Sequence of chain 15.A:
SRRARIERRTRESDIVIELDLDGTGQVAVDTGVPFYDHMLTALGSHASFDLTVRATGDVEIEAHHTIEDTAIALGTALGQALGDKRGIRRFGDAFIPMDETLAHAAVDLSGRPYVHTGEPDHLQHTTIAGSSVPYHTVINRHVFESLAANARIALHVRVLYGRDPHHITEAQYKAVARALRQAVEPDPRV

Binding-site contacts:
Ligand atom C6 contacts residue MN1 of chain 18.C at 3.4 Å.
Ligand atom N1 contacts residue HIS80 of chain 10.A at 3.4 Å (h-bond).
Ligand atom OP5 contacts residue ARG106 of chain 15.A at 3.9 Å.
Ligand atom OP4 contacts residue ARG106 of chain 15.A at 3.8 Å.
Ligand atom C5 contacts residue MN1 of chain 10.B at 3.5 Å.
Ligand atom C6 contacts residue MN1 of chain 10.B at 3.1 Å.
Ligand atom C6 contacts residue HIS183 of chain 18.A at 3.6 Å.
Ligand atom N2 contacts residue HIS81 of chain 10.A at 2.9 Å (h-bond).
Ligand atom N2 contacts residue HIS183 of chain 18.A at 3.2 Å (h-bond).
Ligand atom N1 contacts residue MN1 of chain 10.B at 2.3 Å.
Ligand atom O3 contacts residue HIS54 of chain 18.A at 3.3 Å (h-bond).
Ligand atom OP4 contacts residue LYS191 of chain 18.A at 3.8 Å.
Ligand atom C6 contacts residue HIS184 of chain 18.A at 3.7 Å.
Ligand atom C4 contacts residue HIS81 of chain 10.A at 3.4 Å.
Ligand atom C3 contacts residue HIS81 of chain 10.A at 3.3 Å.
Ligand atom C5 contacts residue MET114 of chain 18.A at 3.6 Å (hydrophobic).
Ligand atom C2 contacts residue GLU28 of chain 10.A at 3.8 Å.
Ligand atom O2 contacts residue GLU28 of chain 10.A at 3.0 Å (salt-bridge).
Ligand atom OP6 contacts residue ARG106 of chain 15.A at 2.8 Å (salt-bridge).
Ligand atom OP4 contacts residue HIS62 of chain 18.A at 3.2 Å (h-bond).
Ligand atom N1 contacts residue HIS184 of chain 18.A at 3.5 Å (h-bond).
Ligand atom P contacts residue ARG106 of chain 15.A at 3.6 Å.
Ligand atom N1 contacts residue GLU84 of chain 10.A at 3.2 Å (salt-bridge).
Ligand atom C3 contacts residue GLU28 of chain 10.A at 3.8 Å.
Ligand atom N2 contacts residue MET114 of chain 18.A at 3.6 Å.
Ligand atom C3 contacts residue MN1 of chain 18.C at 3.2 Å.
Ligand atom C6 contacts residue MET114 of chain 18.A at 3.4 Å (hydrophobic).
Ligand atom N2 contacts residue GLU187 of chain 18.A at 3.3 Å (salt-bridge).
Ligand atom C6 contacts residue HIS80 of chain 10.A at 3.3 Å.
Ligand atom C5 contacts residue GLU84 of chain 10.A at 3.6 Å.
Ligand atom N1 contacts residue MET114 of chain 18.A at 3.5 Å.
Ligand atom O3 contacts residue GLU187 of chain 18.A at 2.7 Å (salt-bridge).
Ligand atom O3 contacts residue MN1 of chain 18.C at 2.5 Å.
Ligand atom O3 contacts residue HIS81 of chain 10.A at 3.5 Å (h-bond).
Ligand atom C4 contacts residue MET114 of chain 18.A at 3.7 Å (hydrophobic).
Ligand atom OP1 contacts residue GLU187 of chain 18.A at 3.6 Å (salt-bridge).
Ligand atom N2 contacts residue MN1 of chain 18.C at 2.2 Å.
Ligand atom C3 contacts residue GLU187 of chain 18.A at 3.9 Å.
Ligand atom C4 contacts residue MN1 of chain 18.C at 3.0 Å.
Ligand atom OP6 contacts residue LYS191 of chain 18.A at 3.2 Å (salt-bridge).

Sequence of chain 10.A:
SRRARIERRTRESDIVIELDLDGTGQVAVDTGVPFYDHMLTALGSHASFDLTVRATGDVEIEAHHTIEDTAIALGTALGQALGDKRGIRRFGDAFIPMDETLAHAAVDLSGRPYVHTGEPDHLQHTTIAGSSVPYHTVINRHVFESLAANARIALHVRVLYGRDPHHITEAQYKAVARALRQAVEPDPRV

Sequence of chain 18.A:
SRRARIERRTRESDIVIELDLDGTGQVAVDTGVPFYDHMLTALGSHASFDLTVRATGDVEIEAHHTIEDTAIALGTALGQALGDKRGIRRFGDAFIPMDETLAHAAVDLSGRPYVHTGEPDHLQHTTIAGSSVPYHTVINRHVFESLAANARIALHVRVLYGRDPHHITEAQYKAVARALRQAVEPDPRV

A protein and the small-molecule ligand that binds it are described below.
Small molecule (SMILES): O=P(O)(O)OC[C@@H](O)[C@@H](O)c1cnc[nH]1